This protein binds this small molecule.
Small molecule (SMILES): CC(=O)N[C@@H]1[C@@H](O)[C@H](O)[C@@H](CO)O[C@H]1O

Binding-site contacts:
Ligand atom C5 contacts residue ASN654 of chain 1.C at 3.7 Å.
Ligand atom C8 contacts residue HIS652 of chain 1.C at 3.3 Å.
Ligand atom C2 contacts residue ASN654 of chain 1.C at 2.5 Å.
Ligand atom C1 contacts residue ASN654 of chain 1.C at 1.4 Å.
Ligand atom N2 contacts residue ASN654 of chain 1.C at 2.9 Å (h-bond).
Ligand atom C4 contacts residue ASN654 of chain 1.C at 4.2 Å.
Ligand atom C7 contacts residue ASN654 of chain 1.C at 3.7 Å.
Ligand atom O5 contacts residue ASN654 of chain 1.C at 2.4 Å (h-bond).
Ligand atom C3 contacts residue ASN654 of chain 1.C at 3.8 Å.
Ligand atom O7 contacts residue ASN654 of chain 1.C at 4.1 Å.

Sequence of chain 1.C:
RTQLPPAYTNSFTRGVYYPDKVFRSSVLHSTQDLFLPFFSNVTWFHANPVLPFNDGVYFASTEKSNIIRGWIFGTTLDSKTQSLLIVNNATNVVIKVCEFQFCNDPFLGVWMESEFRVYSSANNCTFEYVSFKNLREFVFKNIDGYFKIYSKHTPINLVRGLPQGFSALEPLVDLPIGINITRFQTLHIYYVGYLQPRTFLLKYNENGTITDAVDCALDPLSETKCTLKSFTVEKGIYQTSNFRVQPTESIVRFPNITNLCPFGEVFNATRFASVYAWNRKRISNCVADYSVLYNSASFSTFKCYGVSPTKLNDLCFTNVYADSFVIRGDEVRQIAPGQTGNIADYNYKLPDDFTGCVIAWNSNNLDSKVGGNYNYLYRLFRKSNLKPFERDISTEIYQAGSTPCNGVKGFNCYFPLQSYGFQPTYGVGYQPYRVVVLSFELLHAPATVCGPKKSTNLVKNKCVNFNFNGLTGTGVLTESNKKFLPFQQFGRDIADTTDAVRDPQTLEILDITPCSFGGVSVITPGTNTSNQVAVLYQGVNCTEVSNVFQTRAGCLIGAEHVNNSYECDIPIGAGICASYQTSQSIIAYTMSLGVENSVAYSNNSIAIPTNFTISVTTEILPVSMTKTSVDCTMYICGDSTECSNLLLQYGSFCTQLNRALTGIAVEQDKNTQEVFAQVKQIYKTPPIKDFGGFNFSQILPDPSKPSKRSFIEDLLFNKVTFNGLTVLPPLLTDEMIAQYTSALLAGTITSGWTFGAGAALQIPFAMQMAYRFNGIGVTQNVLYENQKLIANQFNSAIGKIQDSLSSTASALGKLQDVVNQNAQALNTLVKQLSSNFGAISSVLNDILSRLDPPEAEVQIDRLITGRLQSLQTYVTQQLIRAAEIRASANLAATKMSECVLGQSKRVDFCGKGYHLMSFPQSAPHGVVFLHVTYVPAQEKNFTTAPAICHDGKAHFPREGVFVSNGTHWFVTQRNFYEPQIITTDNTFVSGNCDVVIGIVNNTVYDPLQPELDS